Sequence of chain 1.A:
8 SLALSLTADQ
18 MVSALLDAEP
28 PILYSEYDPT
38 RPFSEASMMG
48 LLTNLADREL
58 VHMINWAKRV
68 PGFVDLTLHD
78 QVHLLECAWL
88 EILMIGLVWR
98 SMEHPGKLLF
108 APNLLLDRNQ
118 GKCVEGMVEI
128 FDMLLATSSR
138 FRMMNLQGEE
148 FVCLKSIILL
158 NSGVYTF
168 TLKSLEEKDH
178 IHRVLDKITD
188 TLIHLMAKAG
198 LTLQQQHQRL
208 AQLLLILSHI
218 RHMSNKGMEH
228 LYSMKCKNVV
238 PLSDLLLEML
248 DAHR

The protein below binds the small molecule below.
Small molecule (SMILES): Cc1cc(O)ccc1[C@H]1CC[C@@]2(C)[C@H](CC[C@@H]2O)C1

Binding-site contacts:
Ligand atom C06 contacts residue LEU49 of chain 1.A at 3.9 Å (hydrophobic).
Ligand atom C01 contacts residue PHE107 of chain 1.A at 4.0 Å (hydrophobic).
Ligand atom O02 contacts residue GLU56 of chain 1.A at 2.4 Å (salt-bridge).
Ligand atom C11 contacts residue LEU49 of chain 1.A at 4.1 Å (hydrophobic).
Ligand atom C17 contacts residue LEU94 of chain 1.A at 3.6 Å (hydrophobic).
Ligand atom C12 contacts residue LEU49 of chain 1.A at 4.0 Å (hydrophobic).
Ligand atom C02 contacts residue GLU56 of chain 1.A at 3.2 Å.
Ligand atom C04 contacts residue LEU94 of chain 1.A at 4.0 Å (hydrophobic).
Ligand atom C03 contacts residue LEU90 of chain 1.A at 3.7 Å (hydrophobic).
Ligand atom C03 contacts residue PHE107 of chain 1.A at 4.0 Å (hydrophobic).
Ligand atom C01 contacts residue GLU56 of chain 1.A at 3.3 Å.
Ligand atom C14 contacts residue HIS227 of chain 1.A at 4.0 Å.
Ligand atom C03 contacts residue LEU94 of chain 1.A at 3.9 Å (hydrophobic).
Ligand atom C16 contacts residue LEU49 of chain 1.A at 3.9 Å (hydrophobic).
Ligand atom C01 contacts residue LEU49 of chain 1.A at 4.2 Å (hydrophobic).
Ligand atom O01 contacts residue MET46 of chain 1.A at 3.7 Å.
Ligand atom C13 contacts residue LEU87 of chain 1.A at 4.1 Å (hydrophobic).
Ligand atom C14 contacts residue GLY224 of chain 1.A at 3.4 Å.
Ligand atom O02 contacts residue ARG97 of chain 1.A at 3.2 Å (salt-bridge).
Ligand atom C04 contacts residue PHE107 of chain 1.A at 3.7 Å (hydrophobic).
Ligand atom O01 contacts residue LEU228 of chain 1.A at 3.7 Å.
Ligand atom C14 contacts residue ILE127 of chain 1.A at 4.0 Å (hydrophobic).
Ligand atom C08 contacts residue LEU87 of chain 1.A at 4.2 Å (hydrophobic).
Ligand atom C16 contacts residue MET46 of chain 1.A at 3.6 Å (hydrophobic).
Ligand atom O01 contacts residue HIS227 of chain 1.A at 2.9 Å (h-bond).
Ligand atom C06 contacts residue ALA53 of chain 1.A at 3.9 Å (hydrophobic).
Ligand atom C02 contacts residue ARG97 of chain 1.A at 4.3 Å.
Ligand atom C17 contacts residue PHE107 of chain 1.A at 4.2 Å (hydrophobic).
Ligand atom C16 contacts residue THR50 of chain 1.A at 4.3 Å.
Ligand atom C11 contacts residue MET124 of chain 1.A at 4.2 Å (hydrophobic).
Ligand atom C13 contacts residue GLY224 of chain 1.A at 3.8 Å.
Ligand atom C02 contacts residue PHE107 of chain 1.A at 4.0 Å (hydrophobic).
Ligand atom C12 contacts residue PHE107 of chain 1.A at 3.7 Å (hydrophobic).
Ligand atom O02 contacts residue LEU90 of chain 1.A at 4.0 Å.
Ligand atom C15 contacts residue HIS227 of chain 1.A at 3.4 Å.
Ligand atom C17 contacts residue MET91 of chain 1.A at 3.6 Å (hydrophobic).
Ligand atom C06 contacts residue PHE107 of chain 1.A at 4.0 Å (hydrophobic).
Ligand atom C05 contacts residue PHE107 of chain 1.A at 3.8 Å (hydrophobic).
Ligand atom C01 contacts residue ALA53 of chain 1.A at 4.0 Å (hydrophobic).
Ligand atom C02 contacts residue LEU90 of chain 1.A at 4.2 Å (hydrophobic).